A protein and the small-molecule ligand that binds it are described below.
Small molecule (SMILES): C[C@H](CNNc1ccc(S(N)(=O)=O)cc1[N+](=O)[O-])c1ccccc1

Sequence of chain 1.J:
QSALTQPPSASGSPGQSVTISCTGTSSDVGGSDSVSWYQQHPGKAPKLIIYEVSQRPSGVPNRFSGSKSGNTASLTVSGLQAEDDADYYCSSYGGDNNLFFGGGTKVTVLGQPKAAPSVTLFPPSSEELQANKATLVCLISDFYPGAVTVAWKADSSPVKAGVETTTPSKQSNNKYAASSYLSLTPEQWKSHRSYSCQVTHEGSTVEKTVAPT

Binding-site contacts:
Ligand atom C14 contacts residue PRO46 of chain 1.I at 3.6 Å (hydrophobic).
Ligand atom C14 contacts residue PRO46 of chain 1.J at 3.7 Å (hydrophobic).
Ligand atom C9 contacts residue PRO46 of chain 1.I at 3.8 Å (hydrophobic).
Ligand atom C11 contacts residue PRO46 of chain 1.I at 3.8 Å (hydrophobic).
Ligand atom N1 contacts residue PRO46 of chain 1.J at 3.6 Å.
Ligand atom O contacts residue LEU48 of chain 1.J at 3.3 Å.
Ligand atom C13 contacts residue GLN40 of chain 1.I at 3.1 Å.
Ligand atom N3 contacts residue PHE101 of chain 1.I at 3.3 Å (h-bond).
Ligand atom N contacts residue PHE101 of chain 1.I at 3.4 Å.
Ligand atom C5 contacts residue PRO46 of chain 1.J at 3.6 Å (hydrophobic).
Ligand atom O contacts residue TYR38 of chain 1.J at 3.2 Å.
Ligand atom C3 contacts residue PHE101 of chain 1.I at 3.3 Å (hydrophobic).
Ligand atom N contacts residue PRO46 of chain 1.J at 3.4 Å.
Ligand atom C4 contacts residue PRO46 of chain 1.J at 3.7 Å (hydrophobic).
Ligand atom C contacts residue PHE101 of chain 1.J at 3.5 Å (hydrophobic).
Ligand atom C contacts residue TYR38 of chain 1.I at 3.6 Å (hydrophobic).
Ligand atom C10 contacts residue PRO46 of chain 1.I at 3.8 Å (hydrophobic).
Ligand atom C7 contacts residue GLY102 of chain 1.I at 3.0 Å.
Ligand atom N3 contacts residue GLY103 of chain 1.I at 3.5 Å (h-bond).
Ligand atom C12 contacts residue PRO46 of chain 1.I at 3.8 Å (hydrophobic).
Ligand atom C2 contacts residue PHE101 of chain 1.I at 3.4 Å (hydrophobic).
Ligand atom N3 contacts residue SER2 of chain 1.I at 3.1 Å.
Ligand atom O contacts residue PHE101 of chain 1.I at 3.4 Å.
Ligand atom C12 contacts residue GLN40 of chain 1.I at 3.7 Å.
Ligand atom C4 contacts residue PHE101 of chain 1.I at 3.5 Å (hydrophobic).
Ligand atom C10 contacts residue TYR38 of chain 1.J at 3.8 Å (hydrophobic).
Ligand atom C11 contacts residue PRO46 of chain 1.J at 3.7 Å (hydrophobic).
Ligand atom O1 contacts residue LEU48 of chain 1.J at 3.3 Å (h-bond).
Ligand atom O2 contacts residue ALA45 of chain 1.J at 3.4 Å.
Ligand atom N2 contacts residue PHE101 of chain 1.I at 3.5 Å.
Ligand atom C13 contacts residue GLN40 of chain 1.J at 3.7 Å.
Ligand atom N3 contacts residue GLY102 of chain 1.I at 2.6 Å (h-bond).
Ligand atom C8 contacts residue PRO46 of chain 1.J at 3.7 Å (hydrophobic).
Ligand atom N2 contacts residue LEU48 of chain 1.J at 3.6 Å.
Ligand atom S contacts residue GLY102 of chain 1.I at 3.5 Å (h-bond).
Ligand atom O2 contacts residue GLY103 of chain 1.I at 3.6 Å.
Ligand atom C6 contacts residue GLY102 of chain 1.I at 3.5 Å.
Ligand atom C8 contacts residue PHE101 of chain 1.I at 3.7 Å (hydrophobic).
Ligand atom N1 contacts residue PHE101 of chain 1.I at 3.1 Å.
Ligand atom C3 contacts residue PRO46 of chain 1.J at 3.7 Å (hydrophobic).

Sequence of chain 1.I:
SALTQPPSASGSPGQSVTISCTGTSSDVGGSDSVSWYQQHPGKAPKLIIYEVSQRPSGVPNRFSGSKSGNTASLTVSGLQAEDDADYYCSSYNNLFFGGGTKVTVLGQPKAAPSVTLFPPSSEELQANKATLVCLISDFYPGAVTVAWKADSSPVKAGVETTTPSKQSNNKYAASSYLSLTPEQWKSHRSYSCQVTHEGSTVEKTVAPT